Binding-site contacts:
Ligand atom N contacts residue ASP77 of chain 1.D at 2.9 Å (salt-bridge).
Ligand atom CD1 contacts residue TRP167 of chain 1.D at 3.4 Å (hydrophobic).
Ligand atom N contacts residue TYR7 of chain 1.D at 2.8 Å (h-bond).
Ligand atom CG contacts residue LYS66 of chain 1.D at 3.5 Å.
Ligand atom N contacts residue TYR159 of chain 1.D at 3.5 Å.
Ligand atom CG2 contacts residue THR163 of chain 1.D at 3.5 Å.
Ligand atom O contacts residue HIS70 of chain 1.D at 3.0 Å.
Ligand atom OXT contacts residue TYR84 of chain 1.D at 3.1 Å (h-bond).
Ligand atom OE1 contacts residue ARG65 of chain 1.D at 3.4 Å (salt-bridge).
Ligand atom CA contacts residue TYR171 of chain 1.D at 3.5 Å (hydrophobic).
Ligand atom CA contacts residue TYR7 of chain 1.D at 3.3 Å (hydrophobic).
Ligand atom CG1 contacts residue TYR116 of chain 1.D at 3.4 Å (hydrophobic).
Ligand atom CG contacts residue GLU63 of chain 1.D at 3.3 Å.
Ligand atom CG2 contacts residue HIS70 of chain 1.D at 3.0 Å.
Ligand atom CB contacts residue LYS66 of chain 1.D at 3.5 Å.
Ligand atom O contacts residue TYR159 of chain 1.D at 2.6 Å (h-bond).
Ligand atom O contacts residue LYS66 of chain 1.D at 2.8 Å (salt-bridge).
Ligand atom CE contacts residue LEU156 of chain 1.D at 3.3 Å (hydrophobic).
Ligand atom CG1 contacts residue GLU63 of chain 1.D at 3.2 Å.
Ligand atom CD1 contacts residue MET45 of chain 1.D at 3.6 Å (hydrophobic).
Ligand atom CA contacts residue GLU63 of chain 1.D at 3.4 Å.
Ligand atom CA contacts residue ASP77 of chain 1.D at 3.5 Å.
Ligand atom O contacts residue TRP147 of chain 1.D at 3.3 Å.
Ligand atom CG1 contacts residue ARG97 of chain 1.D at 3.4 Å.
Ligand atom N contacts residue GLU63 of chain 1.D at 2.9 Å (salt-bridge).
Ligand atom OXT contacts residue THR143 of chain 1.D at 2.8 Å (h-bond).
Ligand atom NZ contacts residue GLN155 of chain 1.D at 3.4 Å (h-bond).
Ligand atom O contacts residue TRP147 of chain 1.D at 2.7 Å (h-bond).
Ligand atom CA contacts residue TYR159 of chain 1.D at 3.6 Å (hydrophobic).
Ligand atom O contacts residue THR80 of chain 1.D at 3.5 Å.
Ligand atom CG2 contacts residue ASP77 of chain 1.D at 3.6 Å.
Ligand atom CG2 contacts residue LYS66 of chain 1.D at 3.0 Å.
Ligand atom CD2 contacts residue TYR7 of chain 1.D at 3.3 Å (hydrophobic).
Ligand atom C contacts residue TYR7 of chain 1.D at 3.4 Å (hydrophobic).
Ligand atom O contacts residue TYR7 of chain 1.D at 3.6 Å.
Ligand atom CG1 contacts residue ASP77 of chain 1.D at 3.4 Å.
Ligand atom O contacts residue LYS146 of chain 1.D at 2.9 Å (salt-bridge).
Ligand atom CB contacts residue TYR99 of chain 1.D at 3.5 Å (hydrophobic).
Ligand atom N contacts residue TYR99 of chain 1.D at 3.0 Å (h-bond).
Ligand atom N contacts residue TYR171 of chain 1.D at 2.7 Å (h-bond).

Sequence of chain 1.D:
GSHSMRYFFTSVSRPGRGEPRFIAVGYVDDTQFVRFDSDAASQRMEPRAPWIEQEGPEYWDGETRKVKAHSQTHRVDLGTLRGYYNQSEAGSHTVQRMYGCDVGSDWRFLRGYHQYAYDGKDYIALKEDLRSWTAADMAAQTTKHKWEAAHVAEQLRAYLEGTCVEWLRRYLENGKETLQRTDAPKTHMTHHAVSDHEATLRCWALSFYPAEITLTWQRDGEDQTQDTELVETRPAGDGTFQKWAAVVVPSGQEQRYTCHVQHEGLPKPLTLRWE

A small-molecule ligand and the protein it binds are described below.
Small molecule (SMILES): CC[C@H](C)[C@H](N)C(=O)N[C@@H](CC(C)C)C(=O)N[C@@H](CCCCN)C(=O)N[C@@H](CCC(=O)O)C(=O)N1CCC[C@H]1C(=O)N[C@H](C(=O)N[C@@H](CC1=NC=NC1)C(=O)NCC(=O)N[C@H](C(=O)O)C(C)C)C(C)C